Binding-site contacts:
Ligand atom C23 contacts residue ALA101 of chain 2.H at 3.4 Å (hydrophobic).
Ligand atom C6 contacts residue ASP214 of chain 2.H at 3.4 Å.
Ligand atom C9 contacts residue VAL88 of chain 2.H at 3.9 Å (hydrophobic).
Ligand atom C7 contacts residue GLY83 of chain 2.H at 4.0 Å.
Ligand atom C14 contacts residue GLY83 of chain 2.H at 3.8 Å.
Ligand atom C11 contacts residue ALA84 of chain 2.H at 4.0 Å (hydrophobic).
Ligand atom O12 contacts residue PHE85 of chain 2.H at 3.1 Å (h-bond).
Ligand atom C20 contacts residue ASP214 of chain 2.H at 3.6 Å.
Ligand atom C18 contacts residue LEU203 of chain 2.H at 3.6 Å (hydrophobic).
Ligand atom C11 contacts residue LYS103 of chain 2.H at 3.9 Å.
Ligand atom O12 contacts residue ALA84 of chain 2.H at 3.8 Å.
Ligand atom N3 contacts residue ASP214 of chain 2.H at 3.2 Å (salt-bridge).
Ligand atom N24 contacts residue TYR153 of chain 2.H at 3.8 Å.
Ligand atom C20 contacts residue ALA213 of chain 2.H at 3.9 Å (hydrophobic).
Ligand atom C13 contacts residue PHE85 of chain 2.H at 3.0 Å (hydrophobic).
Ligand atom C13 contacts residue ALA84 of chain 2.H at 3.5 Å (hydrophobic).
Ligand atom O1 contacts residue LYS103 of chain 2.H at 2.6 Å (salt-bridge).
Ligand atom C10 contacts residue GLY86 of chain 2.H at 3.8 Å.
Ligand atom C2 contacts residue LYS103 of chain 2.H at 3.8 Å.
Ligand atom C2 contacts residue ASP214 of chain 2.H at 3.3 Å.
Ligand atom N15 contacts residue ASP214 of chain 2.H at 3.6 Å.
Ligand atom C11 contacts residue GLY83 of chain 2.H at 3.8 Å.
Ligand atom O1 contacts residue ASP214 of chain 2.H at 3.5 Å.
Ligand atom N24 contacts residue ILE80 of chain 2.H at 3.9 Å.
Ligand atom C22 contacts residue LEU203 of chain 2.H at 3.5 Å (hydrophobic).
Ligand atom C8 contacts residue GLY83 of chain 2.H at 4.0 Å.
Ligand atom C10 contacts residue GLY83 of chain 2.H at 3.8 Å.
Ligand atom N24 contacts residue MET154 of chain 2.H at 3.8 Å.
Ligand atom C10 contacts residue LYS103 of chain 2.H at 3.9 Å.
Ligand atom C25 contacts residue PHE366 of chain 2.H at 3.6 Å (hydrophobic).
Ligand atom C21 contacts residue LEU203 of chain 2.H at 3.3 Å (hydrophobic).
Ligand atom N24 contacts residue ALA101 of chain 2.H at 3.5 Å.
Ligand atom C19 contacts residue MET151 of chain 2.H at 4.0 Å (hydrophobic).
Ligand atom C25 contacts residue ILE80 of chain 2.H at 3.2 Å (hydrophobic).
Ligand atom C26 contacts residue LEU203 of chain 2.H at 3.6 Å (hydrophobic).
Ligand atom C23 contacts residue MET154 of chain 2.H at 3.9 Å (hydrophobic).
Ligand atom C9 contacts residue GLY83 of chain 2.H at 3.8 Å.
Ligand atom O12 contacts residue LEU105 of chain 2.H at 3.4 Å.
Ligand atom C4 contacts residue ASP214 of chain 2.H at 2.9 Å.
Ligand atom O12 contacts residue GLY86 of chain 2.H at 3.6 Å.

Sequence of chain 2.H:
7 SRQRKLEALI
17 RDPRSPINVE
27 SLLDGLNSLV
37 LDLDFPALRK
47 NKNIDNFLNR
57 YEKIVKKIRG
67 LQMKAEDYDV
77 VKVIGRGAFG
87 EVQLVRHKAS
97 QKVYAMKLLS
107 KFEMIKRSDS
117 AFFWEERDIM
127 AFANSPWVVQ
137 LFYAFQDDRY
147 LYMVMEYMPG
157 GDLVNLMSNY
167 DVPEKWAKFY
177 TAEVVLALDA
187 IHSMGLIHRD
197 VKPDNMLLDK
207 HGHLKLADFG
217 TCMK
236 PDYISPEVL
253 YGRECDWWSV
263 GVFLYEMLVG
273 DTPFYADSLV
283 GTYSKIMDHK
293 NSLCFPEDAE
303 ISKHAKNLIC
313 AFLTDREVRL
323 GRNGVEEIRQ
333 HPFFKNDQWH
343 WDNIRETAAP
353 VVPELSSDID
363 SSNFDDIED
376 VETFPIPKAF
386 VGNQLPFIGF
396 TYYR

A protein and the small-molecule ligand that binds it are described below.
Small molecule (SMILES): COc1cccc([C@@H](C)NC(=O)N2CCC(c3ccncc3)CC2)c1